Sequence of chain 1.F:
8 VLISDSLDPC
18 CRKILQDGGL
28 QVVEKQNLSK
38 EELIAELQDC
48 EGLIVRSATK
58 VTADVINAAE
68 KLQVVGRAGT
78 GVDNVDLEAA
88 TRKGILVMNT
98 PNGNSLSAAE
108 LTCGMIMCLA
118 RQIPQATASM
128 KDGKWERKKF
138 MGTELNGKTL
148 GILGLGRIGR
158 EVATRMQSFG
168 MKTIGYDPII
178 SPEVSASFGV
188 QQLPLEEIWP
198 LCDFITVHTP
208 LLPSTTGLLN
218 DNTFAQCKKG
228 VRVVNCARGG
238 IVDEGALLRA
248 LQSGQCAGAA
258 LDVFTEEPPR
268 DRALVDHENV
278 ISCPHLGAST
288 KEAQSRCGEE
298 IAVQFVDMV

A protein and the small-molecule ligand that binds it are described below.
Small molecule (SMILES): Cn1c(C(=O)NC2(c3ccc([C@H](C(=O)O)c4cccnc4)cc3)COC2)cc2c(Cl)c(Cl)ccc21

Binding-site contacts:
Ligand atom C contacts residue SER211 of chain 1.F at 3.8 Å.
Ligand atom O2 contacts residue ARG154 of chain 1.F at 2.6 Å (salt-bridge).
Ligand atom CL contacts residue LEU150 of chain 1.F at 3.7 Å.
Ligand atom C4 contacts residue PRO175 of chain 1.F at 3.5 Å (hydrophobic).
Ligand atom C8 contacts residue ILE176 of chain 1.F at 3.8 Å (hydrophobic).
Ligand atom C contacts residue PRO175 of chain 1.F at 3.5 Å (hydrophobic).
Ligand atom N1 contacts residue ILE176 of chain 1.F at 3.5 Å.
Ligand atom CL contacts residue GLY151 of chain 1.F at 3.6 Å.
Ligand atom C22 contacts residue ALA234 of chain 1.F at 3.8 Å (hydrophobic).
Ligand atom CL contacts residue THR206 of chain 1.F at 3.0 Å.
Ligand atom C11 contacts residue ILE176 of chain 1.F at 3.6 Å (hydrophobic).
Ligand atom O3 contacts residue ILE155 of chain 1.F at 3.4 Å.
Ligand atom O contacts residue PRO207 of chain 1.F at 3.5 Å.
Ligand atom CL contacts residue TYR173 of chain 1.F at 3.5 Å.
Ligand atom O1 contacts residue ILE176 of chain 1.F at 3.5 Å.
Ligand atom N1 contacts residue ASP174 of chain 1.F at 2.9 Å (salt-bridge).
Ligand atom C16 contacts residue HIS205 of chain 1.F at 3.4 Å.
Ligand atom C8 contacts residue ASP174 of chain 1.F at 3.8 Å.
Ligand atom C1 contacts residue THR212 of chain 1.F at 3.7 Å.
Ligand atom C7 contacts residue THR206 of chain 1.F at 3.4 Å.
Ligand atom C19 contacts residue ARG154 of chain 1.F at 3.8 Å.
Ligand atom C23 contacts residue HIS205 of chain 1.F at 3.3 Å.
Ligand atom C3 contacts residue THR206 of chain 1.F at 3.5 Å.
Ligand atom C2 contacts residue THR212 of chain 1.F at 3.7 Å.
Ligand atom C1 contacts residue SER211 of chain 1.F at 3.8 Å.
Ligand atom C7 contacts residue ASP174 of chain 1.F at 3.5 Å.
Ligand atom CL1 contacts residue LEU215 of chain 1.F at 3.2 Å.
Ligand atom C24 contacts residue HIS205 of chain 1.F at 3.2 Å.
Ligand atom C22 contacts residue ARG235 of chain 1.F at 3.8 Å.
Ligand atom N2 contacts residue ARG235 of chain 1.F at 3.2 Å (salt-bridge).
Ligand atom C25 contacts residue LEU209 of chain 1.F at 3.9 Å (hydrophobic).
Ligand atom O2 contacts residue ILE155 of chain 1.F at 3.8 Å.
Ligand atom C5 contacts residue PRO175 of chain 1.F at 3.5 Å (hydrophobic).
Ligand atom C10 contacts residue ASP174 of chain 1.F at 3.6 Å.
Ligand atom C3 contacts residue PRO175 of chain 1.F at 3.6 Å (hydrophobic).
Ligand atom C22 contacts residue THR206 of chain 1.F at 3.6 Å.
Ligand atom O2 contacts residue GLY153 of chain 1.F at 3.5 Å.
Ligand atom C23 contacts residue THR206 of chain 1.F at 3.7 Å.
Ligand atom C4 contacts residue THR206 of chain 1.F at 3.5 Å.
Ligand atom C9 contacts residue ASP174 of chain 1.F at 3.6 Å.